Binding-site contacts:
Ligand atom O2B contacts residue ASP115 of chain 1.A at 3.8 Å.
Ligand atom O2A contacts residue ASP187 of chain 1.A at 3.4 Å (salt-bridge).
Ligand atom O2B contacts residue ASP187 of chain 1.A at 2.8 Å (salt-bridge).
Ligand atom PG contacts residue GLY114 of chain 1.A at 3.8 Å.
Ligand atom O1G contacts residue GLY114 of chain 1.A at 3.3 Å.
Ligand atom O1B contacts residue ALA116 of chain 1.A at 3.6 Å (h-bond).
Ligand atom O2G contacts residue VAL113 of chain 1.A at 2.4 Å (h-bond).
Ligand atom O1B contacts residue MET153 of chain 1.A at 3.8 Å.
Ligand atom O5' contacts residue ASP187 of chain 1.A at 3.1 Å (salt-bridge).
Ligand atom PB contacts residue MG1 of chain 1.K at 3.5 Å.
Ligand atom C5' contacts residue ASP187 of chain 1.A at 3.9 Å.
Ligand atom O2G contacts residue MG1 of chain 1.K at 2.2 Å.
Ligand atom O2B contacts residue MG1 of chain 1.K at 2.2 Å.
Ligand atom O3A contacts residue ARG74 of chain 1.A at 3.8 Å.
Ligand atom O3B contacts residue ASP115 of chain 1.A at 3.5 Å (salt-bridge).
Ligand atom C2' contacts residue MET153 of chain 1.A at 3.7 Å (hydrophobic).
Ligand atom O2B contacts residue VAL113 of chain 1.A at 3.1 Å (h-bond).
Ligand atom O5' contacts residue MG1 of chain 1.K at 3.7 Å.
Ligand atom PB contacts residue ASP115 of chain 1.A at 3.9 Å.
Ligand atom O2A contacts residue MG1 of chain 1.K at 2.4 Å.
Ligand atom C2 contacts residue LEU76 of chain 1.A at 3.7 Å (hydrophobic).
Ligand atom PA contacts residue ASP187 of chain 1.A at 3.8 Å.
Ligand atom O1G contacts residue ASP115 of chain 1.A at 3.6 Å (salt-bridge).
Ligand atom C2' contacts residue TYR117 of chain 1.A at 3.4 Å (hydrophobic).
Ligand atom O2A contacts residue ASP112 of chain 1.A at 3.2 Å (salt-bridge).
Ligand atom PG contacts residue LYS67 of chain 1.A at 3.6 Å.
Ligand atom O1B contacts residue ASP115 of chain 1.A at 3.5 Å.
Ligand atom N1 contacts residue LEU76 of chain 1.A at 3.5 Å.
Ligand atom O1A contacts residue ARG74 of chain 1.A at 3.0 Å (salt-bridge).
Ligand atom PA contacts residue MG1 of chain 1.K at 3.5 Å.
Ligand atom O2G contacts residue ASP112 of chain 1.A at 3.8 Å.
Ligand atom PG contacts residue VAL113 of chain 1.A at 3.8 Å.
Ligand atom N7 contacts residue ARG74 of chain 1.A at 3.7 Å.
Ligand atom C3' contacts residue TYR117 of chain 1.A at 3.6 Å (hydrophobic).
Ligand atom O3G contacts residue LYS67 of chain 1.A at 2.9 Å (salt-bridge).
Ligand atom PG contacts residue MG1 of chain 1.K at 3.5 Å.
Ligand atom O4' contacts residue MET186 of chain 1.A at 3.8 Å.
Ligand atom O2G contacts residue GLY114 of chain 1.A at 3.3 Å.
Ligand atom C8 contacts residue ARG74 of chain 1.A at 3.7 Å.
Ligand atom O3B contacts residue LYS67 of chain 1.A at 3.3 Å (salt-bridge).

This small molecule binds to this protein.
Small molecule (SMILES): Nc1ncnc2c1ncn2[C@H]1CC[C@@H](CO[P](=O)(O)O[P](=O)(O)OP(=O)(O)O)O1

Sequence of chain 1.A:
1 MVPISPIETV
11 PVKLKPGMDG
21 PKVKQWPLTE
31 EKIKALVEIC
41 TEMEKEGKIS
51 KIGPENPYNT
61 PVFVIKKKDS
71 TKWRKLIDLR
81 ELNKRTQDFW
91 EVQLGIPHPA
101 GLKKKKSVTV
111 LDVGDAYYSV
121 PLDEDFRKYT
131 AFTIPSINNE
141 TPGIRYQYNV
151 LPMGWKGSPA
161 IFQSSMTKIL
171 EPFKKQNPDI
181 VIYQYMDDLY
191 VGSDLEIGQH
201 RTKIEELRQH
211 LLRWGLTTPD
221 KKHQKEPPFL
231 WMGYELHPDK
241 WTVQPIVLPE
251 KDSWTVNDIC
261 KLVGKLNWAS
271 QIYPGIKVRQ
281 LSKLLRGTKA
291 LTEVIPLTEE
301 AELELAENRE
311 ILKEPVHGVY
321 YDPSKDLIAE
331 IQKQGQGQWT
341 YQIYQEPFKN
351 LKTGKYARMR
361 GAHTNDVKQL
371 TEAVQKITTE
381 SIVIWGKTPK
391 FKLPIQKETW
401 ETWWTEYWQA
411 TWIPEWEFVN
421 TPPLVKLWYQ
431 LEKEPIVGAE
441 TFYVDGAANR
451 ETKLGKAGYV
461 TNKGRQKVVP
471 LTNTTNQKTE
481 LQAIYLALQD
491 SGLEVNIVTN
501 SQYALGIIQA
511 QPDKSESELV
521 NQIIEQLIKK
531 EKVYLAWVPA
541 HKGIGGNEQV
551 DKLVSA